Sequence of chain 1.A:
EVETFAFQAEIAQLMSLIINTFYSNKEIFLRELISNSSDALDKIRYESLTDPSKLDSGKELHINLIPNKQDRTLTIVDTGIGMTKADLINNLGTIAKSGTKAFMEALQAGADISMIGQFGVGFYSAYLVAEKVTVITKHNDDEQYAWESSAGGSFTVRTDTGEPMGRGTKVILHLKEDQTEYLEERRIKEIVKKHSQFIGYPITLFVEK

A protein and the small-molecule ligand that binds it are described below.
Small molecule (SMILES): Nc1nccn2c(NCc3ccccc3)c(Cc3cc4c(cc3Br)OCO4)nc12

Binding-site contacts:
Ligand atom C25 contacts residue PHE123 of chain 1.A at 3.6 Å (hydrophobic).
Ligand atom N11 contacts residue MET83 of chain 1.A at 3.8 Å.
Ligand atom C15 contacts residue ILE95 of chain 1.A at 3.5 Å (hydrophobic).
Ligand atom N01 contacts residue THR169 of chain 1.A at 3.4 Å (h-bond).
Ligand atom N09 contacts residue ASN36 of chain 1.A at 3.6 Å.
Ligand atom C24 contacts residue LEU92 of chain 1.A at 3.8 Å (hydrophobic).
Ligand atom C16 contacts residue ASN91 of chain 1.A at 3.6 Å.
Ligand atom C16 contacts residue LEU92 of chain 1.A at 3.7 Å (hydrophobic).
Ligand atom O26 contacts residue LEU92 of chain 1.A at 3.4 Å.
Ligand atom BR contacts residue GLY120 of chain 1.A at 3.6 Å.
Ligand atom O28 contacts residue PHE123 of chain 1.A at 3.6 Å.
Ligand atom C17 contacts residue LEU92 of chain 1.A at 3.6 Å (hydrophobic).
Ligand atom C07 contacts residue MET83 of chain 1.A at 3.7 Å (hydrophobic).
Ligand atom N10 contacts residue THR169 of chain 1.A at 3.8 Å.
Ligand atom C14 contacts residue LEU92 of chain 1.A at 3.7 Å (hydrophobic).
Ligand atom C22 contacts residue TYR124 of chain 1.A at 3.6 Å (hydrophobic).
Ligand atom C13 contacts residue LEU92 of chain 1.A at 3.5 Å (hydrophobic).
Ligand atom C21 contacts residue LEU92 of chain 1.A at 3.7 Å (hydrophobic).
Ligand atom C22 contacts residue PHE123 of chain 1.A at 3.5 Å (hydrophobic).
Ligand atom C22 contacts residue LEU92 of chain 1.A at 3.7 Å (hydrophobic).
Ligand atom C02 contacts residue ALA40 of chain 1.A at 3.5 Å (hydrophobic).
Ligand atom C17 contacts residue ASP87 of chain 1.A at 3.8 Å.
Ligand atom C27 contacts residue TRP147 of chain 1.A at 3.4 Å (hydrophobic).
Ligand atom C18 contacts residue LEU92 of chain 1.A at 3.4 Å (hydrophobic).
Ligand atom C23 contacts residue LEU92 of chain 1.A at 3.4 Å (hydrophobic).
Ligand atom C24 contacts residue PHE123 of chain 1.A at 3.7 Å (hydrophobic).
Ligand atom O26 contacts residue PHE123 of chain 1.A at 3.4 Å.
Ligand atom C21 contacts residue PHE123 of chain 1.A at 3.5 Å (hydrophobic).
Ligand atom N01 contacts residue ALA40 of chain 1.A at 3.2 Å.
Ligand atom N04 contacts residue MET83 of chain 1.A at 3.7 Å.
Ligand atom O26 contacts residue TRP147 of chain 1.A at 3.7 Å.
Ligand atom C23 contacts residue PHE123 of chain 1.A at 3.4 Å (hydrophobic).
Ligand atom C27 contacts residue PHE123 of chain 1.A at 3.5 Å (hydrophobic).
Ligand atom C19 contacts residue ASN36 of chain 1.A at 3.6 Å.
Ligand atom C06 contacts residue THR169 of chain 1.A at 3.9 Å.
Ligand atom C03 contacts residue MET83 of chain 1.A at 3.5 Å (hydrophobic).
Ligand atom O28 contacts residue VAL135 of chain 1.A at 3.7 Å.
Ligand atom N11 contacts residue LEU92 of chain 1.A at 3.5 Å.
Ligand atom N10 contacts residue ASP78 of chain 1.A at 3.0 Å (salt-bridge).
Ligand atom C20 contacts residue PHE123 of chain 1.A at 3.6 Å (hydrophobic).